The small molecule below binds the protein below.
Small molecule (SMILES): CC[C@H](C)[C@H](NC(=O)[C@@H](N)CC(=O)O)C(=O)N1CCC[C@H]1C(=O)N[C@@H](CC(=O)O)C(=O)N[C@@H](CCSC)C(=O)N[C@H](C=O)CCC(=O)O

Sequence of chain 1.E:
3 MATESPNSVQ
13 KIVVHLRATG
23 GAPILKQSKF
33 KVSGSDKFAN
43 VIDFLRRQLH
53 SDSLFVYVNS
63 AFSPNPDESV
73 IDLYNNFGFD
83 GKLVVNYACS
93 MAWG

Binding-site contacts:
Ligand atom CB contacts residue LYS33 of chain 1.E at 3.5 Å.
Ligand atom CG contacts residue LYS13 of chain 1.E at 4.1 Å.
Ligand atom N contacts residue PHE46 of chain 1.E at 4.3 Å.
Ligand atom CD1 contacts residue VAL15 of chain 1.E at 4.3 Å (hydrophobic).
Ligand atom C contacts residue PHE32 of chain 1.E at 4.2 Å (hydrophobic).
Ligand atom CG contacts residue PHE46 of chain 1.E at 3.4 Å (hydrophobic).
Ligand atom N contacts residue PHE32 of chain 1.E at 4.1 Å.
Ligand atom CD contacts residue LYS31 of chain 1.E at 4.1 Å.
Ligand atom CG2 contacts residue VAL15 of chain 1.E at 3.9 Å (hydrophobic).
Ligand atom CA contacts residue LYS33 of chain 1.E at 3.5 Å.
Ligand atom CG contacts residue LYS31 of chain 1.E at 3.6 Å.
Ligand atom CB contacts residue PHE32 of chain 1.E at 3.7 Å (hydrophobic).
Ligand atom OD1 contacts residue LYS33 of chain 1.E at 3.0 Å (salt-bridge).
Ligand atom CE contacts residue VAL34 of chain 1.E at 4.1 Å (hydrophobic).
Ligand atom O contacts residue PHE32 of chain 1.E at 3.1 Å.
Ligand atom C contacts residue LYS33 of chain 1.E at 3.8 Å.
Ligand atom CG contacts residue PHE32 of chain 1.E at 4.2 Å (hydrophobic).
Ligand atom N contacts residue LYS33 of chain 1.E at 2.8 Å (salt-bridge).
Ligand atom CB contacts residue PHE32 of chain 1.E at 4.0 Å (hydrophobic).
Ligand atom CE contacts residue ASN42 of chain 1.E at 3.8 Å.
Ligand atom CG2 contacts residue PHE32 of chain 1.E at 4.0 Å (hydrophobic).
Ligand atom CB contacts residue LYS33 of chain 1.E at 4.2 Å.
Ligand atom O contacts residue PHE46 of chain 1.E at 3.8 Å.
Ligand atom SD contacts residue VAL43 of chain 1.E at 4.0 Å.
Ligand atom O contacts residue LYS33 of chain 1.E at 2.8 Å (salt-bridge).
Ligand atom OD1 contacts residue LYS13 of chain 1.E at 3.7 Å.
Ligand atom CE contacts residue VAL43 of chain 1.E at 3.9 Å (hydrophobic).
Ligand atom OE1 contacts residue GLN50 of chain 1.E at 4.2 Å.
Ligand atom O contacts residue LYS33 of chain 1.E at 3.9 Å.
Ligand atom N contacts residue LYS33 of chain 1.E at 4.4 Å.
Ligand atom CA contacts residue LYS33 of chain 1.E at 3.7 Å.
Ligand atom CA contacts residue PHE32 of chain 1.E at 4.0 Å (hydrophobic).
Ligand atom CG contacts residue LYS33 of chain 1.E at 3.7 Å.
Ligand atom C contacts residue LYS33 of chain 1.E at 3.6 Å.
Ligand atom SD contacts residue PHE46 of chain 1.E at 3.5 Å.
Ligand atom OD2 contacts residue LYS13 of chain 1.E at 4.3 Å.
Ligand atom CG2 contacts residue LYS33 of chain 1.E at 3.9 Å.
Ligand atom OD1 contacts residue VAL34 of chain 1.E at 4.2 Å.
Ligand atom CG contacts residue PHE32 of chain 1.E at 3.4 Å (hydrophobic).
Ligand atom CB contacts residue PHE46 of chain 1.E at 4.2 Å (hydrophobic).